Sequence of chain 2.B:
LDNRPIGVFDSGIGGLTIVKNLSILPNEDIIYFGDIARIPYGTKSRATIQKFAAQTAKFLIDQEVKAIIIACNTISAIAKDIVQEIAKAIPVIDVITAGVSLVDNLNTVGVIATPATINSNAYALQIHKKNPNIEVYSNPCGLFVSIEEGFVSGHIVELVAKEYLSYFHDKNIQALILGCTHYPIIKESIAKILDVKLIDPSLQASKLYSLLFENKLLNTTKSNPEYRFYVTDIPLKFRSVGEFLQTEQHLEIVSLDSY

Binding-site contacts:
Ligand atom CB contacts residue THR119 of chain 2.B at 4.1 Å.
Ligand atom N contacts residue SER15 of chain 2.B at 2.8 Å (h-bond).
Ligand atom OE2 contacts residue CYS186 of chain 2.B at 3.4 Å.
Ligand atom CD contacts residue CYS77 of chain 2.B at 3.7 Å (hydrophobic).
Ligand atom C contacts residue PRO45 of chain 2.B at 3.9 Å (hydrophobic).
Ligand atom C contacts residue SER15 of chain 2.B at 3.9 Å.
Ligand atom OE2 contacts residue THR187 of chain 2.B at 2.9 Å (h-bond).
Ligand atom O contacts residue PRO45 of chain 2.B at 3.3 Å.
Ligand atom OE2 contacts residue ASN78 of chain 2.B at 2.9 Å (h-bond).
Ligand atom O contacts residue ILE44 of chain 2.B at 4.0 Å.
Ligand atom OXT contacts residue GLY47 of chain 2.B at 2.9 Å (h-bond).
Ligand atom OE1 contacts residue CYS186 of chain 2.B at 4.0 Å.
Ligand atom C contacts residue TYR46 of chain 2.B at 3.5 Å (hydrophobic).
Ligand atom OE2 contacts residue CYS77 of chain 2.B at 3.8 Å.
Ligand atom OXT contacts residue TYR46 of chain 2.B at 3.4 Å (h-bond).
Ligand atom C contacts residue GLY47 of chain 2.B at 3.7 Å.
Ligand atom OE1 contacts residue THR119 of chain 2.B at 3.8 Å.
Ligand atom O contacts residue TYR46 of chain 2.B at 2.7 Å (h-bond).
Ligand atom CB contacts residue THR79 of chain 2.B at 3.8 Å.
Ligand atom CG contacts residue CYS77 of chain 2.B at 3.7 Å (hydrophobic).
Ligand atom CA contacts residue HIS188 of chain 2.B at 4.1 Å.
Ligand atom CD contacts residue CYS186 of chain 2.B at 3.8 Å (hydrophobic).
Ligand atom CA contacts residue SER15 of chain 2.B at 3.6 Å.
Ligand atom CG contacts residue THR187 of chain 2.B at 3.4 Å.
Ligand atom N contacts residue HIS188 of chain 2.B at 3.8 Å.
Ligand atom OXT contacts residue THR119 of chain 2.B at 4.1 Å.
Ligand atom CB contacts residue SER15 of chain 2.B at 3.7 Å.
Ligand atom CG contacts residue CYS186 of chain 2.B at 3.8 Å (hydrophobic).
Ligand atom N contacts residue GLY16 of chain 2.B at 3.2 Å (h-bond).
Ligand atom CD contacts residue ASN78 of chain 2.B at 3.5 Å.
Ligand atom OE1 contacts residue CYS77 of chain 2.B at 3.9 Å.
Ligand atom O contacts residue SER15 of chain 2.B at 3.4 Å (h-bond).
Ligand atom CD contacts residue THR187 of chain 2.B at 3.7 Å.
Ligand atom CG contacts residue SER15 of chain 2.B at 4.0 Å.
Ligand atom OXT contacts residue PRO45 of chain 2.B at 3.4 Å.
Ligand atom CB contacts residue CYS77 of chain 2.B at 3.8 Å (hydrophobic).
Ligand atom OE1 contacts residue ASN78 of chain 2.B at 3.6 Å.
Ligand atom CD contacts residue THR79 of chain 2.B at 3.8 Å.
Ligand atom OE1 contacts residue THR79 of chain 2.B at 2.7 Å (h-bond).
Ligand atom O contacts residue GLY47 of chain 2.B at 3.8 Å.

This protein binds this small molecule.
Small molecule (SMILES): N[C@H](CCC(=O)O)C(=O)O